Binding-site contacts:
Ligand atom C2 contacts residue ASN259 of chain 3.E at 2.4 Å.
Ligand atom C3 contacts residue ASN259 of chain 3.E at 3.7 Å.
Ligand atom C4 contacts residue ASN259 of chain 3.E at 4.1 Å.
Ligand atom C6 contacts residue LYS115 of chain 3.D at 4.3 Å.
Ligand atom O7 contacts residue ASN259 of chain 3.E at 2.7 Å (h-bond).
Ligand atom O5 contacts residue THR116 of chain 3.D at 3.8 Å.
Ligand atom C8 contacts residue ASN259 of chain 3.E at 4.4 Å.
Ligand atom O7 contacts residue LYS181 of chain 3.D at 4.3 Å.
Ligand atom O5 contacts residue ASN259 of chain 3.E at 2.3 Å (h-bond).
Ligand atom O7 contacts residue GLU117 of chain 3.D at 4.3 Å.
Ligand atom C5 contacts residue ASN259 of chain 3.E at 3.6 Å.
Ligand atom O6 contacts residue ASN259 of chain 3.E at 4.4 Å.
Ligand atom N2 contacts residue ASN259 of chain 3.E at 3.0 Å (h-bond).
Ligand atom C6 contacts residue THR116 of chain 3.D at 4.5 Å.
Ligand atom C7 contacts residue ASN259 of chain 3.E at 3.1 Å.
Ligand atom O6 contacts residue LYS115 of chain 3.D at 3.5 Å (salt-bridge).
Ligand atom O6 contacts residue THR116 of chain 3.D at 3.2 Å (h-bond).
Ligand atom C1 contacts residue ASN259 of chain 3.E at 1.4 Å.

Sequence of chain 3.D:
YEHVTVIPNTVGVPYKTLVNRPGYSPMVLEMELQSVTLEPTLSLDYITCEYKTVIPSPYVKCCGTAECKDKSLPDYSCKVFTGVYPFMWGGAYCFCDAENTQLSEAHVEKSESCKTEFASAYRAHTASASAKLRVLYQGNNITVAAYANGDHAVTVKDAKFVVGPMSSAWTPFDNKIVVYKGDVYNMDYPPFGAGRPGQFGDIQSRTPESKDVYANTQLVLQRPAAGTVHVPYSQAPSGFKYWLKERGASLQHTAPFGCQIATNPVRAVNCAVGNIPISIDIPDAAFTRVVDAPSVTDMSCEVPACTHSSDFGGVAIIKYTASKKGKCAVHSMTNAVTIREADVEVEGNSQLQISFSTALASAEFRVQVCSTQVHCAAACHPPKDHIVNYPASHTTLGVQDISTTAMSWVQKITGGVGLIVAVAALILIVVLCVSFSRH

The small molecule below binds the protein below.
Small molecule (SMILES): CC(=O)N[C@@H]1[C@@H](O)[C@H](O)[C@@H](CO)O[C@H]1O

Sequence of chain 3.E:
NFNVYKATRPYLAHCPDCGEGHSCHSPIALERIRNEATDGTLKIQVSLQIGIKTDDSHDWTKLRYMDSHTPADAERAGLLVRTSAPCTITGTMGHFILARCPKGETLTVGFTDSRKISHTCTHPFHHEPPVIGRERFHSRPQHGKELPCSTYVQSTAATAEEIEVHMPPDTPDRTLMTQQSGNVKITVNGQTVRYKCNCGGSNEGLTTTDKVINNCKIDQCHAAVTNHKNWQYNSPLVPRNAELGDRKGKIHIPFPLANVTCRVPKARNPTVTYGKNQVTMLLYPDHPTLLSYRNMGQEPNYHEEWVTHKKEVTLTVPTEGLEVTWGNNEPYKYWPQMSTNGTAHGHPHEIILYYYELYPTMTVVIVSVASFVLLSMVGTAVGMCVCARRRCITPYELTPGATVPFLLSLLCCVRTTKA